The small molecule below binds the protein below.
Small molecule (SMILES): CC(=O)N[C@@H]1[C@@H](O)[C@H](O)[C@@H](CO)O[C@H]1O

Sequence of chain 13.A:
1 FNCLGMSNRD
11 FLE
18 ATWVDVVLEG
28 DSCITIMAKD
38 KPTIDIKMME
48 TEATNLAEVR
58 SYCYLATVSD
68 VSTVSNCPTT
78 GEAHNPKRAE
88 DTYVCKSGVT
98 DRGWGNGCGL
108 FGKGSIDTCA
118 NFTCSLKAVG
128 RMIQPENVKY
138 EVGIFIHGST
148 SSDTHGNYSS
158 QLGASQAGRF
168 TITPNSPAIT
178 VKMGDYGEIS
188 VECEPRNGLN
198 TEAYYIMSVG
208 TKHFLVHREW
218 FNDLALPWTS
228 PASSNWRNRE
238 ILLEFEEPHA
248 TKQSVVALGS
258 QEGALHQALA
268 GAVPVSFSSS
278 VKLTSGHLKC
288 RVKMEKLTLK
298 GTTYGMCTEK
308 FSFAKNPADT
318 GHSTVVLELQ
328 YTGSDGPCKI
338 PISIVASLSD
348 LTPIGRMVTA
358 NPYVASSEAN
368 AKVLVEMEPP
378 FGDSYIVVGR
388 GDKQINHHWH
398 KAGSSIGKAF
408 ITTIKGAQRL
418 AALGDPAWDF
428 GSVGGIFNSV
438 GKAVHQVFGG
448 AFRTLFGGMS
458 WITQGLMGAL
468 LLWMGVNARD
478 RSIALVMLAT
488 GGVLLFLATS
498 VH

Binding-site contacts:
Ligand atom O5 contacts residue THR89 of chain 13.A at 4.5 Å.
Ligand atom C8 contacts residue ASN118 of chain 13.A at 3.7 Å.
Ligand atom C5 contacts residue THR120 of chain 13.A at 4.2 Å.
Ligand atom O6 contacts residue THR120 of chain 13.A at 3.6 Å (h-bond).
Ligand atom C6 contacts residue PHE119 of chain 13.A at 4.0 Å (hydrophobic).
Ligand atom C8 contacts residue SER66 of chain 13.A at 3.6 Å.
Ligand atom O6 contacts residue ASN118 of chain 13.A at 4.2 Å.
Ligand atom N2 contacts residue ASN118 of chain 13.A at 2.9 Å (h-bond).
Ligand atom C6 contacts residue THR120 of chain 13.A at 3.8 Å.
Ligand atom C1 contacts residue THR89 of chain 13.A at 4.2 Å.
Ligand atom O5 contacts residue ASN118 of chain 13.A at 2.4 Å (h-bond).
Ligand atom O6 contacts residue PHE119 of chain 13.A at 2.8 Å (h-bond).
Ligand atom C7 contacts residue ASN118 of chain 13.A at 3.8 Å.
Ligand atom C5 contacts residue ASN118 of chain 13.A at 3.6 Å.
Ligand atom O6 contacts residue THR89 of chain 13.A at 3.9 Å.
Ligand atom O5 contacts residue PHE119 of chain 13.A at 3.9 Å.
Ligand atom C4 contacts residue ASN118 of chain 13.A at 4.2 Å.
Ligand atom C3 contacts residue ASN118 of chain 13.A at 3.8 Å.
Ligand atom N2 contacts residue TYR90 of chain 13.A at 4.4 Å.
Ligand atom C1 contacts residue SER66 of chain 13.A at 4.5 Å.
Ligand atom O5 contacts residue THR120 of chain 13.A at 3.4 Å (h-bond).
Ligand atom C8 contacts residue ASP67 of chain 13.A at 3.7 Å.
Ligand atom C1 contacts residue ASN118 of chain 13.A at 1.4 Å.
Ligand atom C2 contacts residue ASN118 of chain 13.A at 2.5 Å.